Binding-site contacts:
Ligand atom CD contacts residue TYR678 of chain 1.A at 3.8 Å (hydrophobic).
Ligand atom C contacts residue TRP667 of chain 1.A at 3.3 Å (hydrophobic).
Ligand atom CA contacts residue TYR678 of chain 1.A at 4.4 Å (hydrophobic).
Ligand atom CD contacts residue TYR672 of chain 1.A at 4.1 Å (hydrophobic).
Ligand atom CB contacts residue TRP667 of chain 1.A at 3.3 Å (hydrophobic).
Ligand atom CB contacts residue TYR678 of chain 1.A at 4.3 Å (hydrophobic).
Ligand atom CA contacts residue TYR672 of chain 1.A at 4.4 Å (hydrophobic).
Ligand atom CD contacts residue TRP667 of chain 1.A at 3.7 Å (hydrophobic).
Ligand atom CA contacts residue TRP667 of chain 1.A at 4.0 Å (hydrophobic).
Ligand atom CG contacts residue TYR678 of chain 1.A at 3.5 Å (hydrophobic).
Ligand atom O contacts residue THR663 of chain 1.A at 4.3 Å.
Ligand atom O contacts residue TRP667 of chain 1.A at 2.6 Å (h-bond).
Ligand atom N contacts residue TYR678 of chain 1.A at 4.0 Å.
Ligand atom CG contacts residue TRP667 of chain 1.A at 3.6 Å (hydrophobic).
Ligand atom C contacts residue TYR678 of chain 1.A at 4.4 Å (hydrophobic).
Ligand atom CB contacts residue TYR672 of chain 1.A at 3.5 Å (hydrophobic).
Ligand atom N contacts residue TRP667 of chain 1.A at 3.8 Å.
Ligand atom CG contacts residue TYR672 of chain 1.A at 3.6 Å (hydrophobic).

A protein and the small-molecule ligand that binds it are described below.
Small molecule (SMILES): O=C[C@@H]1CCCN1C(=O)[C@@H]1CCCN1C(=O)[C@@H]1CCCN1

Sequence of chain 1.A:
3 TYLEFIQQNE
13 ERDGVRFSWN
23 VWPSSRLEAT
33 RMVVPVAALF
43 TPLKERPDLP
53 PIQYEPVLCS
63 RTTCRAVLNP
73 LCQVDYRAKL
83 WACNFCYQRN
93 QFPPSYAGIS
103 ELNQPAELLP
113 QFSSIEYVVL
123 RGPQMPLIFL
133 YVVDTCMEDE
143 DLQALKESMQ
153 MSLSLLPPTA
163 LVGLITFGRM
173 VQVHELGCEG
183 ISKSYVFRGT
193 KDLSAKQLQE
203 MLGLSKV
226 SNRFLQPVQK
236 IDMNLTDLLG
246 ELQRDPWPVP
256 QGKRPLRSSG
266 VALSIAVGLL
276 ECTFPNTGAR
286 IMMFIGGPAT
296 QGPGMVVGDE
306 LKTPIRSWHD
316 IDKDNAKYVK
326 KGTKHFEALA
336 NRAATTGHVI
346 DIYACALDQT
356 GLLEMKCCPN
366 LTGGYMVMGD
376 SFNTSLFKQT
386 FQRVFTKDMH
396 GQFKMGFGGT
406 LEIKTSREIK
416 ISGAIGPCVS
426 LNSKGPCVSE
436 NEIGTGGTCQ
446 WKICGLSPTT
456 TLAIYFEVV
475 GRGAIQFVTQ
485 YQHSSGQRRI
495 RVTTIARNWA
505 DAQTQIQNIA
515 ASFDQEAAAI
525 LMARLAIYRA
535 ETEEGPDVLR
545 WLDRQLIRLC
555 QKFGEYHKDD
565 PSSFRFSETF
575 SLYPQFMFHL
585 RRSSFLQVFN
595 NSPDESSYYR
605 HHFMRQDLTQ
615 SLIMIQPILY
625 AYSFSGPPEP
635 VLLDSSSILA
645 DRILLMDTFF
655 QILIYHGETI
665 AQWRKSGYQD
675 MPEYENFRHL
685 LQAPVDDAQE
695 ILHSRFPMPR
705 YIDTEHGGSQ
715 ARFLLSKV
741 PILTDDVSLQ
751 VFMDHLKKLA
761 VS